This small molecule binds to this protein.
Small molecule (SMILES): O=C(O)[C@@H]1C[C@H]2C[C@@H](CN3CC(F)(F)C[C@H]3C(=O)O)CC[C@H]2CN1

Sequence of chain 1.A:
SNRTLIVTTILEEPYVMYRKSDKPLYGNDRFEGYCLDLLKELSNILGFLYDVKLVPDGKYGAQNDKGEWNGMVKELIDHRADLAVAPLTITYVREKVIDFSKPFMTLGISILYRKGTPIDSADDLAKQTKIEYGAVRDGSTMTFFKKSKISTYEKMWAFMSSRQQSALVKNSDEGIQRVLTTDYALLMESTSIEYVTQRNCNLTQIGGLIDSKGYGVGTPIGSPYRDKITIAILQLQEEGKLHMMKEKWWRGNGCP

Binding-site contacts:
Ligand atom C1 contacts residue THR90 of chain 1.A at 3.4 Å.
Ligand atom C3 contacts residue THR90 of chain 1.A at 3.7 Å.
Ligand atom C13 contacts residue SER141 of chain 1.A at 3.7 Å.
Ligand atom C2 contacts residue TYR61 of chain 1.A at 3.5 Å (hydrophobic).
Ligand atom C13 contacts residue GLU190 of chain 1.A at 3.9 Å.
Ligand atom N1 contacts residue THR90 of chain 1.A at 2.8 Å (h-bond).
Ligand atom C3 contacts residue TYR216 of chain 1.A at 3.4 Å (hydrophobic).
Ligand atom C10 contacts residue ARG95 of chain 1.A at 3.5 Å.
Ligand atom F1 contacts residue VAL137 of chain 1.A at 3.9 Å.
Ligand atom O2 contacts residue ARG95 of chain 1.A at 2.8 Å (salt-bridge).
Ligand atom C8 contacts residue GLU190 of chain 1.A at 3.7 Å.
Ligand atom C1 contacts residue PRO88 of chain 1.A at 3.9 Å (hydrophobic).
Ligand atom C9 contacts residue TYR216 of chain 1.A at 3.9 Å (hydrophobic).
Ligand atom C10 contacts residue TYR61 of chain 1.A at 3.9 Å (hydrophobic).
Ligand atom O2 contacts residue THR90 of chain 1.A at 2.9 Å (h-bond).
Ligand atom C8 contacts residue TYR216 of chain 1.A at 3.8 Å (hydrophobic).
Ligand atom C13 contacts residue THR142 of chain 1.A at 3.4 Å.
Ligand atom O4 contacts residue THR142 of chain 1.A at 3.1 Å (h-bond).
Ligand atom C3 contacts residue PRO88 of chain 1.A at 3.1 Å (hydrophobic).
Ligand atom C8 contacts residue SER193 of chain 1.A at 3.8 Å.
Ligand atom O3 contacts residue THR142 of chain 1.A at 2.5 Å (h-bond).
Ligand atom O1 contacts residue ARG95 of chain 1.A at 3.0 Å (salt-bridge).
Ligand atom N1 contacts residue PRO88 of chain 1.A at 2.7 Å (h-bond).
Ligand atom C5 contacts residue TYR61 of chain 1.A at 3.7 Å (hydrophobic).
Ligand atom O2 contacts residue LEU89 of chain 1.A at 3.7 Å.
Ligand atom O4 contacts residue SER141 of chain 1.A at 2.8 Å (h-bond).
Ligand atom C11 contacts residue SER193 of chain 1.A at 3.8 Å.
Ligand atom O2 contacts residue PRO88 of chain 1.A at 3.7 Å.
Ligand atom F1 contacts residue SER173 of chain 1.A at 3.4 Å.
Ligand atom F2 contacts residue SER173 of chain 1.A at 3.1 Å.
Ligand atom C3 contacts residue GLU190 of chain 1.A at 3.3 Å.
Ligand atom C4 contacts residue TYR61 of chain 1.A at 3.7 Å (hydrophobic).
Ligand atom C10 contacts residue THR90 of chain 1.A at 3.5 Å.
Ligand atom F2 contacts residue MET189 of chain 1.A at 3.4 Å.
Ligand atom O2 contacts residue TYR61 of chain 1.A at 3.6 Å.
Ligand atom O1 contacts residue TYR61 of chain 1.A at 3.8 Å.
Ligand atom C4 contacts residue PRO88 of chain 1.A at 3.5 Å (hydrophobic).
Ligand atom O3 contacts residue MET189 of chain 1.A at 3.5 Å.
Ligand atom C14 contacts residue VAL137 of chain 1.A at 3.8 Å (hydrophobic).
Ligand atom O3 contacts residue GLU190 of chain 1.A at 2.8 Å (salt-bridge).